Binding-site contacts:
Ligand atom C5 contacts residue ASN874 of chain 1.B at 3.6 Å.
Ligand atom N2 contacts residue ASN874 of chain 1.B at 2.8 Å (h-bond).
Ligand atom C7 contacts residue ASN321 of chain 1.B at 3.8 Å.
Ligand atom C1 contacts residue ASN874 of chain 1.B at 1.4 Å.
Ligand atom C7 contacts residue GLY320 of chain 1.B at 3.9 Å.
Ligand atom O7 contacts residue GLU317 of chain 1.B at 4.2 Å.
Ligand atom C8 contacts residue GLN872 of chain 1.B at 4.3 Å.
Ligand atom C4 contacts residue ASN874 of chain 1.B at 4.2 Å.
Ligand atom C3 contacts residue ASN874 of chain 1.B at 3.7 Å.
Ligand atom O7 contacts residue ASN874 of chain 1.B at 2.8 Å (h-bond).
Ligand atom C8 contacts residue GLY320 of chain 1.B at 3.4 Å.
Ligand atom C8 contacts residue ASN874 of chain 1.B at 4.1 Å.
Ligand atom C8 contacts residue ASN321 of chain 1.B at 3.4 Å.
Ligand atom C7 contacts residue ASN874 of chain 1.B at 3.0 Å.
Ligand atom O5 contacts residue ASN874 of chain 1.B at 2.3 Å (h-bond).
Ligand atom O7 contacts residue ASN321 of chain 1.B at 3.5 Å (h-bond).
Ligand atom C2 contacts residue ASN874 of chain 1.B at 2.4 Å.
Ligand atom O7 contacts residue GLY320 of chain 1.B at 3.7 Å.

The protein below binds the small molecule below.
Small molecule (SMILES): CC(=O)N[C@H]1[C@H](O[C@H]2[C@H](O)[C@@H](NC(C)=O)CO[C@@H]2CO)O[C@H](CO)[C@@H](O[C@@H]2O[C@H](CO)[C@@H](O)[C@H](O)[C@@H]2O)[C@@H]1O

Sequence of chain 1.B:
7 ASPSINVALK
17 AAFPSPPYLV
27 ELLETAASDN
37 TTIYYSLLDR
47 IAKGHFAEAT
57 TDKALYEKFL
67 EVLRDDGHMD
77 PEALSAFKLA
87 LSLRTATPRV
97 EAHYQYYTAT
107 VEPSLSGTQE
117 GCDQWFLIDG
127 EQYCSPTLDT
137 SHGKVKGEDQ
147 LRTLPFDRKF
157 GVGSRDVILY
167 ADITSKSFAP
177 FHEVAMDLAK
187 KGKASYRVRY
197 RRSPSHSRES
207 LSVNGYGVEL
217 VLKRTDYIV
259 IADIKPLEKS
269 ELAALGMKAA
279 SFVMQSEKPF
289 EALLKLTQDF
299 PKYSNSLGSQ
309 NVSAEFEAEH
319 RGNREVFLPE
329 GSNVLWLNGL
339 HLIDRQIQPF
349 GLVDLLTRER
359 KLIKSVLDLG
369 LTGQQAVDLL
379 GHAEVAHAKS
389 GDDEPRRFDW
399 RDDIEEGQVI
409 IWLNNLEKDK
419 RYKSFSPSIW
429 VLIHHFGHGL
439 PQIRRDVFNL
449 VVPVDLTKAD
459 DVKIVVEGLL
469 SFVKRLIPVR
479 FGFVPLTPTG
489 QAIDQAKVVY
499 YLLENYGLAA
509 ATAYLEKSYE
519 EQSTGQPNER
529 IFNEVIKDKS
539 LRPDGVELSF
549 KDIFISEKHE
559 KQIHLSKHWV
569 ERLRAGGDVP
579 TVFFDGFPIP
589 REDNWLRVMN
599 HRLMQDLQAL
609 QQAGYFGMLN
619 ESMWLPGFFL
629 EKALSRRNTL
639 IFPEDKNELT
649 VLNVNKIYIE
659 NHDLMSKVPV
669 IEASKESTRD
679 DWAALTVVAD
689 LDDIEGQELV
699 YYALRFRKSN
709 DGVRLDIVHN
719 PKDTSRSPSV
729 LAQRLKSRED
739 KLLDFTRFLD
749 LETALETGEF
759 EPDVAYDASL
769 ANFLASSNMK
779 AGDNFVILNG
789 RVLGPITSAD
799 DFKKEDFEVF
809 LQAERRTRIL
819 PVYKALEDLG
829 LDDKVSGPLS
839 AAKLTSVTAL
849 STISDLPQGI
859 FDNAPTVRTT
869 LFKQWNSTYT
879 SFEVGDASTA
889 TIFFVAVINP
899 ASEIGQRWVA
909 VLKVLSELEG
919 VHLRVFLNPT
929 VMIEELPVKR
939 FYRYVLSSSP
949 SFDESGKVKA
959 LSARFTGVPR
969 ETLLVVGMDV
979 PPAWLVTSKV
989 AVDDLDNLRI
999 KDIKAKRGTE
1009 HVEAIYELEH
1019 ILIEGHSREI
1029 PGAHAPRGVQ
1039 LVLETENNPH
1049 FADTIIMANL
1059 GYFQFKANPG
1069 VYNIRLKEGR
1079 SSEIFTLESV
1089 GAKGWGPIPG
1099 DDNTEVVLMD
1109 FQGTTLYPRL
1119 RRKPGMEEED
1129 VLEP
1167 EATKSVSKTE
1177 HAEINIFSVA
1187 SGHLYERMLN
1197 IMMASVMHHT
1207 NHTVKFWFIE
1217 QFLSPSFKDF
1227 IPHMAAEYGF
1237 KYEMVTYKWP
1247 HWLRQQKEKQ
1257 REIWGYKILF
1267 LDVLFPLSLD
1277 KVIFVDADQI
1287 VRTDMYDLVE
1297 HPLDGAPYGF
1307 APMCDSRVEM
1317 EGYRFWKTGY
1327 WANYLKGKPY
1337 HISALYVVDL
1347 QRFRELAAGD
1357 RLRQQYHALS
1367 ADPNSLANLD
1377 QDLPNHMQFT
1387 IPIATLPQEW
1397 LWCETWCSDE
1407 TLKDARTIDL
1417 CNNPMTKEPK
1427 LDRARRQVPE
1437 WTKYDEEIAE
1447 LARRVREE